The small molecule below binds the protein below.
Small molecule (SMILES): CC(C)CCC[C@@H](C)[C@H]1CC[C@H]2[C@@H]3CC=C4C[C@@H](O)CC[C@]4(C)[C@H]3CC[C@]12C

Sequence of chain 1.A:
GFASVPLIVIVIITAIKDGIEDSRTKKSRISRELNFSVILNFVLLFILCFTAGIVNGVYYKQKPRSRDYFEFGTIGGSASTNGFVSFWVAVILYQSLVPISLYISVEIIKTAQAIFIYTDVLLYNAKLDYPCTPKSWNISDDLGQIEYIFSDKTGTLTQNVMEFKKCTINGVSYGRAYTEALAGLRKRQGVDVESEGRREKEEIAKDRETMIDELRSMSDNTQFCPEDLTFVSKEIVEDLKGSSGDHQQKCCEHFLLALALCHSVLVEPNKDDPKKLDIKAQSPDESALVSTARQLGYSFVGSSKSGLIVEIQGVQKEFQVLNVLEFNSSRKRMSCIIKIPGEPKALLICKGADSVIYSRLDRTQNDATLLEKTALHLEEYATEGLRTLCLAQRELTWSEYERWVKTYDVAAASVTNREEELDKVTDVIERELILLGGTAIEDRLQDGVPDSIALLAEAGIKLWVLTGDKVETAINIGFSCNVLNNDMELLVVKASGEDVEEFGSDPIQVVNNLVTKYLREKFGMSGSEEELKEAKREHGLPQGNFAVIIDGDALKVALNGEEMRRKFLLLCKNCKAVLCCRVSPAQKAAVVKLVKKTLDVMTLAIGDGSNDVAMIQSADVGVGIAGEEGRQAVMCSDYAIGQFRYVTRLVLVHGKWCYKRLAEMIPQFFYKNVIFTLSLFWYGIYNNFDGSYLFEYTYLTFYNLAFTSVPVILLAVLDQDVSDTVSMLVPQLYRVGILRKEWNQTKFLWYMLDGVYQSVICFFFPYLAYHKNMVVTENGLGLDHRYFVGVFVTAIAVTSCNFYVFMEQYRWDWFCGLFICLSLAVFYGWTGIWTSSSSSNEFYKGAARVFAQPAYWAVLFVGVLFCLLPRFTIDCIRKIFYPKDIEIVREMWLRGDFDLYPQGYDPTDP

Binding-site contacts:
Ligand atom C19 contacts residue TRP1422 of chain 1.A at 3.4 Å (hydrophobic).
Ligand atom C27 contacts residue ALA1412 of chain 1.A at 4.2 Å (hydrophobic).
Ligand atom C26 contacts residue ALA1417 of chain 1.A at 4.4 Å (hydrophobic).
Ligand atom C18 contacts residue TRP1422 of chain 1.A at 3.2 Å (hydrophobic).
Ligand atom C25 contacts residue ALA1412 of chain 1.A at 4.5 Å (hydrophobic).
Ligand atom C26 contacts residue ALA1413 of chain 1.A at 4.2 Å (hydrophobic).
Ligand atom C25 contacts residue ALA1417 of chain 1.A at 4.5 Å (hydrophobic).
Ligand atom C18 contacts residue PHE1416 of chain 1.A at 3.9 Å (hydrophobic).